This small molecule binds to this protein.
Small molecule (SMILES): CC(=O)N[C@H]1[C@H](O[C@H]2[C@H](O)[C@@H](NC(C)=O)CO[C@@H]2CO)O[C@H](CO)[C@@H](O)[C@@H]1O

Binding-site contacts:
Ligand atom C5 contacts residue SER70 of chain 1.A at 3.8 Å.
Ligand atom O5 contacts residue ASN68 of chain 1.A at 2.4 Å (h-bond).
Ligand atom C6 contacts residue SER70 of chain 1.A at 3.5 Å.
Ligand atom C8 contacts residue TYR81 of chain 1.A at 3.9 Å (hydrophobic).
Ligand atom O7 contacts residue TYR81 of chain 1.A at 4.3 Å.
Ligand atom C3 contacts residue ASN68 of chain 1.A at 3.8 Å.
Ligand atom C1 contacts residue ASN68 of chain 1.A at 1.4 Å.
Ligand atom O6 contacts residue SER70 of chain 1.A at 3.5 Å (h-bond).
Ligand atom C5 contacts residue ASN68 of chain 1.A at 3.7 Å.
Ligand atom C4 contacts residue ASN68 of chain 1.A at 4.2 Å.
Ligand atom N2 contacts residue ASN68 of chain 1.A at 2.8 Å (h-bond).
Ligand atom O5 contacts residue SER70 of chain 1.A at 3.4 Å (h-bond).
Ligand atom O6 contacts residue ALA71 of chain 1.A at 4.4 Å.
Ligand atom C1 contacts residue SER70 of chain 1.A at 4.1 Å.
Ligand atom O5 contacts residue ALA71 of chain 1.A at 4.2 Å.
Ligand atom C7 contacts residue ASN68 of chain 1.A at 3.4 Å.
Ligand atom O7 contacts residue ASN68 of chain 1.A at 3.5 Å (h-bond).
Ligand atom C2 contacts residue ASN68 of chain 1.A at 2.4 Å.

Sequence of chain 1.A:
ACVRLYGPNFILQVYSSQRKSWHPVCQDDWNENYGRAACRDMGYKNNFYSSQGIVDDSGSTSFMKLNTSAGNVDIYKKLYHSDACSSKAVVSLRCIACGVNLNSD